Sequence of chain 1.A:
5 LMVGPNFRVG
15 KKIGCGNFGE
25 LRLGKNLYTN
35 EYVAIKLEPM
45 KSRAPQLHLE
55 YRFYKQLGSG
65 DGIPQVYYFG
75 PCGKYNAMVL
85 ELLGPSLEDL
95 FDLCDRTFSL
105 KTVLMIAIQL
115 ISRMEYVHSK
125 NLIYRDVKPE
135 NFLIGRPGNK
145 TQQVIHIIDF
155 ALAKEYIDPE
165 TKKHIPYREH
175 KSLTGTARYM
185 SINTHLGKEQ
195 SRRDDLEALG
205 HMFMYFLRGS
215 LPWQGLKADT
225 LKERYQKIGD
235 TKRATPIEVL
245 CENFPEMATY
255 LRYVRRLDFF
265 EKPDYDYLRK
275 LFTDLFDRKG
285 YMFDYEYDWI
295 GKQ

This small molecule binds to this protein.
Small molecule (SMILES): Nc1nccc(-c2c(-c3ccc(F)cc3)ncn2C2CCC(O)CC2)n1

Binding-site contacts:
Ligand atom C2 contacts residue LEU87 of chain 1.A at 3.8 Å (hydrophobic).
Ligand atom CAN contacts residue LEU25 of chain 1.A at 3.3 Å (hydrophobic).
Ligand atom CAK contacts residue GLU134 of chain 1.A at 3.8 Å.
Ligand atom CAG contacts residue MET82 of chain 1.A at 3.8 Å (hydrophobic).
Ligand atom N3 contacts residue LEU137 of chain 1.A at 3.8 Å.
Ligand atom C6 contacts residue GLU85 of chain 1.A at 3.3 Å.
Ligand atom CAW contacts residue LEU25 of chain 1.A at 3.8 Å (hydrophobic).
Ligand atom CAJ contacts residue ILE152 of chain 1.A at 3.4 Å (hydrophobic).
Ligand atom NAP contacts residue LEU25 of chain 1.A at 3.1 Å.
Ligand atom CAF contacts residue ILE39 of chain 1.A at 3.8 Å (hydrophobic).
Ligand atom CAW contacts residue ILE152 of chain 1.A at 3.7 Å (hydrophobic).
Ligand atom CAV contacts residue ILE152 of chain 1.A at 3.8 Å (hydrophobic).
Ligand atom NAP contacts residue ILE152 of chain 1.A at 3.7 Å.
Ligand atom C6 contacts residue LEU87 of chain 1.A at 3.6 Å (hydrophobic).
Ligand atom OAB contacts residue ASP93 of chain 1.A at 3.4 Å (salt-bridge).
Ligand atom N1 contacts residue LEU86 of chain 1.A at 3.7 Å.
Ligand atom CAT contacts residue LEU25 of chain 1.A at 3.4 Å (hydrophobic).
Ligand atom NAZ contacts residue LEU25 of chain 1.A at 3.4 Å.
Ligand atom CAF contacts residue LYS40 of chain 1.A at 3.6 Å.
Ligand atom NAZ contacts residue ILE152 of chain 1.A at 3.4 Å.
Ligand atom CAV contacts residue LEU25 of chain 1.A at 3.5 Å (hydrophobic).
Ligand atom CAJ contacts residue LEU25 of chain 1.A at 2.9 Å (hydrophobic).
Ligand atom CAF contacts residue ALA38 of chain 1.A at 3.8 Å (hydrophobic).
Ligand atom CAY contacts residue ILE152 of chain 1.A at 3.9 Å (hydrophobic).
Ligand atom C6 contacts residue ALA38 of chain 1.A at 3.6 Å (hydrophobic).
Ligand atom C2 contacts residue LEU137 of chain 1.A at 3.8 Å (hydrophobic).
Ligand atom CAR contacts residue LYS40 of chain 1.A at 3.3 Å.
Ligand atom CAH contacts residue ALA38 of chain 1.A at 3.7 Å (hydrophobic).
Ligand atom CAM contacts residue ILE152 of chain 1.A at 3.6 Å (hydrophobic).
Ligand atom CAM contacts residue GLU134 of chain 1.A at 3.7 Å.
Ligand atom N1 contacts residue LEU87 of chain 1.A at 2.9 Å (h-bond).
Ligand atom FAC contacts residue LYS40 of chain 1.A at 3.4 Å.
Ligand atom N1 contacts residue ALA38 of chain 1.A at 3.8 Å.
Ligand atom CAR contacts residue LEU84 of chain 1.A at 3.8 Å (hydrophobic).
Ligand atom NAA contacts residue LEU87 of chain 1.A at 3.1 Å (h-bond).
Ligand atom CAG contacts residue LYS40 of chain 1.A at 3.6 Å.
Ligand atom NAA contacts residue LEU86 of chain 1.A at 3.7 Å.
Ligand atom CAH contacts residue LEU25 of chain 1.A at 3.4 Å (hydrophobic).
Ligand atom FAC contacts residue LEU84 of chain 1.A at 3.6 Å.
Ligand atom FAC contacts residue MET82 of chain 1.A at 3.1 Å.